Binding-site contacts:
Ligand atom O3 contacts residue TYR37 of chain 1.C at 3.5 Å (h-bond).
Ligand atom C1 contacts residue ASN33 of chain 1.C at 3.9 Å.
Ligand atom C3 contacts residue TYR37 of chain 1.C at 4.2 Å (hydrophobic).
Ligand atom C5 contacts residue ASN33 of chain 1.C at 3.8 Å.
Ligand atom C2 contacts residue ASP31 of chain 1.C at 3.5 Å.
Ligand atom O2 contacts residue ASN33 of chain 1.C at 2.9 Å (h-bond).
Ligand atom O3 contacts residue GLN29 of chain 1.C at 3.0 Å (h-bond).
Ligand atom O3 contacts residue ASP31 of chain 1.C at 3.7 Å.
Ligand atom O5 contacts residue ASN33 of chain 1.C at 2.9 Å (h-bond).
Ligand atom O5 contacts residue SER45 of chain 1.C at 4.3 Å.
Ligand atom O6 contacts residue ALA42 of chain 1.C at 4.0 Å.
Ligand atom O4 contacts residue TYR37 of chain 1.C at 2.9 Å (h-bond).
Ligand atom O2 contacts residue GLN29 of chain 1.C at 3.6 Å.
Ligand atom C6 contacts residue VAL35 of chain 1.C at 3.9 Å (hydrophobic).
Ligand atom O4 contacts residue VAL35 of chain 1.C at 4.0 Å.
Ligand atom O2 contacts residue ASN49 of chain 1.C at 3.6 Å.
Ligand atom C2 contacts residue GLN29 of chain 1.C at 4.4 Å.
Ligand atom C4 contacts residue VAL35 of chain 1.C at 4.1 Å (hydrophobic).
Ligand atom C4 contacts residue TYR37 of chain 1.C at 3.7 Å (hydrophobic).
Ligand atom C4 contacts residue GLN29 of chain 1.C at 4.3 Å.
Ligand atom O4 contacts residue ALA42 of chain 1.C at 3.6 Å.
Ligand atom O2 contacts residue ASP31 of chain 1.C at 2.7 Å (salt-bridge).
Ligand atom C2 contacts residue ASN33 of chain 1.C at 3.9 Å.
Ligand atom C1 contacts residue ASN49 of chain 1.C at 4.2 Å.
Ligand atom C3 contacts residue ASP31 of chain 1.C at 4.2 Å.
Ligand atom C4 contacts residue ASN33 of chain 1.C at 4.1 Å.
Ligand atom C6 contacts residue ASN33 of chain 1.C at 3.7 Å.
Ligand atom C6 contacts residue SER45 of chain 1.C at 3.6 Å.
Ligand atom C3 contacts residue GLN29 of chain 1.C at 4.0 Å.
Ligand atom C6 contacts residue ALA42 of chain 1.C at 3.9 Å (hydrophobic).
Ligand atom O6 contacts residue SER45 of chain 1.C at 3.6 Å.

Sequence of chain 1.C:
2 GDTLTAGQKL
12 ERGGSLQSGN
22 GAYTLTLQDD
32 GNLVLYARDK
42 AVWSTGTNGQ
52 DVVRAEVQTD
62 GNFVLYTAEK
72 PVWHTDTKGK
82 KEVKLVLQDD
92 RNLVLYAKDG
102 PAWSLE

A protein and the small-molecule ligand that binds it are described below.
Small molecule (SMILES): OC[C@H]1O[C@H](O)[C@@H](O)[C@@H](O)[C@@H]1O